Binding-site contacts:
Ligand atom C7 contacts residue ASN93 of chain 1.H at 3.2 Å.
Ligand atom C4 contacts residue ASN93 of chain 1.H at 4.3 Å.
Ligand atom C1 contacts residue ASN93 of chain 1.H at 1.5 Å.
Ligand atom O5 contacts residue ASN93 of chain 1.H at 2.5 Å (h-bond).
Ligand atom O5 contacts residue SER95 of chain 1.H at 4.1 Å.
Ligand atom O7 contacts residue ASN93 of chain 1.H at 3.2 Å (h-bond).
Ligand atom N2 contacts residue ASN93 of chain 1.H at 2.8 Å (h-bond).
Ligand atom C5 contacts residue ASN93 of chain 1.H at 3.8 Å.
Ligand atom C8 contacts residue ASN93 of chain 1.H at 4.0 Å.
Ligand atom C8 contacts residue TRP92 of chain 1.H at 3.9 Å (hydrophobic).
Ligand atom C3 contacts residue ASN93 of chain 1.H at 3.9 Å.
Ligand atom C2 contacts residue ASN93 of chain 1.H at 2.5 Å.
Ligand atom C8 contacts residue PRO91 of chain 1.H at 4.1 Å (hydrophobic).
Ligand atom C1 contacts residue SER95 of chain 1.H at 4.0 Å.

Sequence of chain 1.H:
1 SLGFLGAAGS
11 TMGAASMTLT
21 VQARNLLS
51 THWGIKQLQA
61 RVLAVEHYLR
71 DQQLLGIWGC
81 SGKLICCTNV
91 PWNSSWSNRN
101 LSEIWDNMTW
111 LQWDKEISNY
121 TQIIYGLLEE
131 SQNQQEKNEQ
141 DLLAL

The protein below binds the small molecule below.
Small molecule (SMILES): CC(=O)N[C@@H]1[C@@H](O)[C@H](O)[C@@H](CO)O[C@H]1O